Sequence of chain 38.A:
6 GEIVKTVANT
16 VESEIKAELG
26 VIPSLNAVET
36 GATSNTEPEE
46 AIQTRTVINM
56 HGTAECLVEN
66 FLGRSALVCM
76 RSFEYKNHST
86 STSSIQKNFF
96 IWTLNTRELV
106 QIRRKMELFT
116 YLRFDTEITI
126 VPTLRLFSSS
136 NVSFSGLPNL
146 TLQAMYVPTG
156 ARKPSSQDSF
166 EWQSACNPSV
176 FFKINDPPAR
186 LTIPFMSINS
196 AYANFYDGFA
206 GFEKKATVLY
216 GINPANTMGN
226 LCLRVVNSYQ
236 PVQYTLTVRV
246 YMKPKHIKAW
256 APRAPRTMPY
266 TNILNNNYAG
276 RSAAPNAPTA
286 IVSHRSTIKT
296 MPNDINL

Binding-site contacts:
Ligand atom N2 contacts residue PHE119 of chain 38.A at 3.5 Å.
Ligand atom C3A contacts residue LEU186 of chain 38.A at 3.8 Å (hydrophobic).
Ligand atom CM6 contacts residue ILE123 of chain 38.A at 3.8 Å (hydrophobic).
Ligand atom CM2 contacts residue MET191 of chain 38.A at 3.4 Å (hydrophobic).
Ligand atom O1A contacts residue LEU226 of chain 38.A at 3.6 Å.
Ligand atom C6B contacts residue ILE123 of chain 38.A at 3.8 Å (hydrophobic).
Ligand atom CM4 contacts residue ALA149 of chain 38.A at 3.6 Å (hydrophobic).
Ligand atom F3 contacts residue TYR151 of chain 38.A at 2.9 Å.
Ligand atom CM6 contacts residue TRP97 of chain 38.A at 3.6 Å (hydrophobic).
Ligand atom F1 contacts residue LEU186 of chain 38.A at 3.1 Å.
Ligand atom CM2 contacts residue ILE188 of chain 38.A at 3.6 Å (hydrophobic).
Ligand atom N1A contacts residue LEU226 of chain 38.A at 3.6 Å.
Ligand atom C3 contacts residue THR101 of chain 38.A at 3.8 Å.
Ligand atom F2 contacts residue ALA149 of chain 38.A at 2.5 Å.
Ligand atom O1 contacts residue PHE119 of chain 38.A at 3.5 Å.
Ligand atom F2 contacts residue SER174 of chain 38.A at 3.7 Å.
Ligand atom F2 contacts residue VAL175 of chain 38.A at 3.2 Å.
Ligand atom C2B contacts residue ILE188 of chain 38.A at 3.7 Å (hydrophobic).
Ligand atom C4 contacts residue THR101 of chain 38.A at 3.8 Å.
Ligand atom N2 contacts residue TYR197 of chain 38.A at 3.4 Å.
Ligand atom N3A contacts residue TYR151 of chain 38.A at 3.6 Å.
Ligand atom CM4 contacts residue PRO173 of chain 38.A at 3.7 Å (hydrophobic).
Ligand atom O1B contacts residue LEU99 of chain 38.A at 3.6 Å.
Ligand atom C6B contacts residue LEU99 of chain 38.A at 3.9 Å (hydrophobic).
Ligand atom C1B contacts residue LEU99 of chain 38.A at 3.6 Å (hydrophobic).
Ligand atom F3 contacts residue PRO173 of chain 38.A at 2.6 Å.
Ligand atom CM3 contacts residue THR101 of chain 38.A at 3.8 Å.
Ligand atom CM4 contacts residue LEU186 of chain 38.A at 3.8 Å (hydrophobic).
Ligand atom F3 contacts residue MET150 of chain 38.A at 3.8 Å.
Ligand atom C2B contacts residue LEU99 of chain 38.A at 3.4 Å (hydrophobic).
Ligand atom O1A contacts residue LEU186 of chain 38.A at 3.7 Å.
Ligand atom O1 contacts residue TYR197 of chain 38.A at 3.3 Å.
Ligand atom C5B contacts residue ILE123 of chain 38.A at 3.7 Å (hydrophobic).
Ligand atom C3B contacts residue ILE188 of chain 38.A at 3.5 Å (hydrophobic).
Ligand atom C3A contacts residue LEU226 of chain 38.A at 3.8 Å (hydrophobic).
Ligand atom F3 contacts residue SER174 of chain 38.A at 3.8 Å.
Ligand atom CM2 contacts residue LEU99 of chain 38.A at 3.3 Å (hydrophobic).
Ligand atom C2A contacts residue LEU226 of chain 38.A at 3.8 Å (hydrophobic).
Ligand atom C3C contacts residue THR121 of chain 38.A at 3.7 Å.
Ligand atom F3 contacts residue ALA149 of chain 38.A at 3.6 Å.

A protein and the small-molecule ligand that binds it are described below.
Small molecule (SMILES): Cc1cc(CCCOc2c(C)cc(-c3noc(C(F)(F)F)n3)cc2C)on1

Sequence of chain 38.C:
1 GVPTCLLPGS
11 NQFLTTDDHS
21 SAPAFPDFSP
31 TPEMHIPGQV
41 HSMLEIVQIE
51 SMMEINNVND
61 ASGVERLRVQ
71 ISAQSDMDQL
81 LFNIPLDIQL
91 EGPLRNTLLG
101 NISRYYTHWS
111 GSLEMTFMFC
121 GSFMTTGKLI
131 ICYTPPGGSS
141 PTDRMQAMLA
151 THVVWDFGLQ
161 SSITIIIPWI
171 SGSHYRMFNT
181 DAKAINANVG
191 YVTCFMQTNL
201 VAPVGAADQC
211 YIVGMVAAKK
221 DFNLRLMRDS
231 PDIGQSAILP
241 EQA

Sequence of chain 39.C:
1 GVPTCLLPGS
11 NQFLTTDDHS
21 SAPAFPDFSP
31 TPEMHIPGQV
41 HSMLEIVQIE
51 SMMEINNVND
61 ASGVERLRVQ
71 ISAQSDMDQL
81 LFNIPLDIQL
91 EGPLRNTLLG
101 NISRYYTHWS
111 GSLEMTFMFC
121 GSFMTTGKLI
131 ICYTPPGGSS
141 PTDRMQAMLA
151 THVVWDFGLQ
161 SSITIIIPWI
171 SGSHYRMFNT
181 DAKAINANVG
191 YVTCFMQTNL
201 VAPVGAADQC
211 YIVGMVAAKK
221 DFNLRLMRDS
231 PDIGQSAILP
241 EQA